Sequence of chain 1.A:
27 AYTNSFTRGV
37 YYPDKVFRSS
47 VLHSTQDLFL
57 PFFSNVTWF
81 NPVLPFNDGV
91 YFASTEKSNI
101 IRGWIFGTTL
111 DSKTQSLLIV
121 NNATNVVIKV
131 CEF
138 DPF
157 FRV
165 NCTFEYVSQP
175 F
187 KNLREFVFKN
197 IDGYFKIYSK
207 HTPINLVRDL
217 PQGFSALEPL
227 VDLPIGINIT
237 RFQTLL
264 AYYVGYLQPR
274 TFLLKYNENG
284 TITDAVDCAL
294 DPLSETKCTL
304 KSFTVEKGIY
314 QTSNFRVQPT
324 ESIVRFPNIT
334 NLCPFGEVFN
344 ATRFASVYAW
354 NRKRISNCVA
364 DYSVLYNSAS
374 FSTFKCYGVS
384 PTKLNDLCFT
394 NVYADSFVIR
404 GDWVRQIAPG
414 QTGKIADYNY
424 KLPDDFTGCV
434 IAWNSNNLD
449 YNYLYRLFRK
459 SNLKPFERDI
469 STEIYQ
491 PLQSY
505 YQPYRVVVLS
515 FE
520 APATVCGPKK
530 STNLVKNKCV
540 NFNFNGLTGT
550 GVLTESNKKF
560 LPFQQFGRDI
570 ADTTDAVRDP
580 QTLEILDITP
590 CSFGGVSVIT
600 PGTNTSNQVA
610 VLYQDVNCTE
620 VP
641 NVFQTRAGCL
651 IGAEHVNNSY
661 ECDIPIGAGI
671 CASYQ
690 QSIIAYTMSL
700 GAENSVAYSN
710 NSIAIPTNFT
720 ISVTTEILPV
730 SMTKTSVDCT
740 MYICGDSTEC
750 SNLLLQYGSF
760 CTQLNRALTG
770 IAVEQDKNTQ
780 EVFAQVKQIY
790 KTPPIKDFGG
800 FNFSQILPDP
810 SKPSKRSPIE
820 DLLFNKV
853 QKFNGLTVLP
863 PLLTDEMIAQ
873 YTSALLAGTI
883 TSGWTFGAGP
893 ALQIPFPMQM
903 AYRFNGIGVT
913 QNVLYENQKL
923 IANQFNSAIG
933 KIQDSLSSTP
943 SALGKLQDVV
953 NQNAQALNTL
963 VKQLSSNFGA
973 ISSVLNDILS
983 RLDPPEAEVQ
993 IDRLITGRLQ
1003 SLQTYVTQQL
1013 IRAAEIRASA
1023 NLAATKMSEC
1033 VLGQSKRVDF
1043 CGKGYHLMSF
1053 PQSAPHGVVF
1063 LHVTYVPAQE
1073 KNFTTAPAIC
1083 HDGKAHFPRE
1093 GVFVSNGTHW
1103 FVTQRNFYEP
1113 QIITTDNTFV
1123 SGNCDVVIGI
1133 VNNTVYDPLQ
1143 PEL

This small molecule binds to this protein.
Small molecule (SMILES): CC(=O)N[C@@H]1[C@@H](O)[C@H](O)[C@@H](CO)O[C@H]1O

Sequence of chain 1.B:
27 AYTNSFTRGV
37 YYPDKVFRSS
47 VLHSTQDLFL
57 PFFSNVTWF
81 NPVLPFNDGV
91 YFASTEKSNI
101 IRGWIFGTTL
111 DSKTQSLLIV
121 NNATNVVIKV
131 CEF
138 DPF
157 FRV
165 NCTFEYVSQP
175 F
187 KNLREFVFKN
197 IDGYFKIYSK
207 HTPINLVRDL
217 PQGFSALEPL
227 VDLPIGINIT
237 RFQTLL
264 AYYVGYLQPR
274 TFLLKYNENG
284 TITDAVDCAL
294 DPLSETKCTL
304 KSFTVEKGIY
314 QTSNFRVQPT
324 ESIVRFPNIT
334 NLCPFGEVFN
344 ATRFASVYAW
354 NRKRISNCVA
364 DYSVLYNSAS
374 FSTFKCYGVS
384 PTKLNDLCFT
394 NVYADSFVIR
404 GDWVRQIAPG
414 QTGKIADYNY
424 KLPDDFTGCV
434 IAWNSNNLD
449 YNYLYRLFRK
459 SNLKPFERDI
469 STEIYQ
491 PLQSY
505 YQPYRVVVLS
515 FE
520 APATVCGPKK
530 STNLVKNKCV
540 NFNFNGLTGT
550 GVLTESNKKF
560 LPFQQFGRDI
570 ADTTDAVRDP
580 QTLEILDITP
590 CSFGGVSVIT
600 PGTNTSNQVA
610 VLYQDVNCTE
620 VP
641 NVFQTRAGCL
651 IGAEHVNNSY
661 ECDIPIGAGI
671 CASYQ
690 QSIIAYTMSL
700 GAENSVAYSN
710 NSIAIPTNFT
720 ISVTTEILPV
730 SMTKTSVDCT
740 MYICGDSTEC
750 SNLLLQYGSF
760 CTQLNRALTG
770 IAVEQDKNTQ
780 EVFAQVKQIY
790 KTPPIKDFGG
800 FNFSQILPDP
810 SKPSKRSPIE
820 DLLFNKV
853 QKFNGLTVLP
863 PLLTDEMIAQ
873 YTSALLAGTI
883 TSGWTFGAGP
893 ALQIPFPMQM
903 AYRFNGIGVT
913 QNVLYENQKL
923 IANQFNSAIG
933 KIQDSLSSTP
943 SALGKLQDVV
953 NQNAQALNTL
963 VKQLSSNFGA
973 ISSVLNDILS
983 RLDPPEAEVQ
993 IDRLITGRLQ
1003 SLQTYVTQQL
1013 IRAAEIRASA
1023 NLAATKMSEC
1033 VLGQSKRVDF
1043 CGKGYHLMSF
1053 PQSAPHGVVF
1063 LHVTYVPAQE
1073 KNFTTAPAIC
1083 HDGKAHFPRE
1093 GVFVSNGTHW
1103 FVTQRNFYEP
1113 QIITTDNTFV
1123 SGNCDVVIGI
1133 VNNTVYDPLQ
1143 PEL

Binding-site contacts:
Ligand atom N2 contacts residue ASN1074 of chain 1.A at 2.9 Å (h-bond).
Ligand atom C1 contacts residue GLN895 of chain 1.B at 4.4 Å.
Ligand atom O5 contacts residue ASN1074 of chain 1.A at 2.4 Å (h-bond).
Ligand atom C4 contacts residue ASN1074 of chain 1.A at 4.3 Å.
Ligand atom C2 contacts residue ASN1074 of chain 1.A at 2.5 Å.
Ligand atom C7 contacts residue ASN1074 of chain 1.A at 3.1 Å.
Ligand atom C1 contacts residue ALA706 of chain 1.A at 4.4 Å (hydrophobic).
Ligand atom O5 contacts residue ALA706 of chain 1.A at 4.4 Å.
Ligand atom O7 contacts residue ASN1074 of chain 1.A at 3.5 Å (h-bond).
Ligand atom C8 contacts residue GLU1072 of chain 1.A at 3.3 Å.
Ligand atom C5 contacts residue ALA706 of chain 1.A at 3.8 Å (hydrophobic).
Ligand atom O6 contacts residue ALA706 of chain 1.A at 4.3 Å.
Ligand atom C8 contacts residue LYS1073 of chain 1.A at 4.0 Å.
Ligand atom C5 contacts residue ASN1074 of chain 1.A at 3.8 Å.
Ligand atom C8 contacts residue ASN1074 of chain 1.A at 3.5 Å.
Ligand atom C1 contacts residue ASN1074 of chain 1.A at 1.5 Å.
Ligand atom C3 contacts residue ASN1074 of chain 1.A at 3.9 Å.